Sequence of chain 40.C:
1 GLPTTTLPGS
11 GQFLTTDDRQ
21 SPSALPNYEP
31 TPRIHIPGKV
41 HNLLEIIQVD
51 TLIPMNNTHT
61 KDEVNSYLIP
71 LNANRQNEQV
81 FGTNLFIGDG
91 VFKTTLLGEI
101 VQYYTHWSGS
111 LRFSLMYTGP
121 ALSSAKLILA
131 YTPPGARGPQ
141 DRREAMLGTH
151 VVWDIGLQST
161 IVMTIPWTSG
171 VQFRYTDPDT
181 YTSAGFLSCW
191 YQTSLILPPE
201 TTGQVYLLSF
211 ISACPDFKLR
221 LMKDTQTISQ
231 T

Sequence of chain 36.C:
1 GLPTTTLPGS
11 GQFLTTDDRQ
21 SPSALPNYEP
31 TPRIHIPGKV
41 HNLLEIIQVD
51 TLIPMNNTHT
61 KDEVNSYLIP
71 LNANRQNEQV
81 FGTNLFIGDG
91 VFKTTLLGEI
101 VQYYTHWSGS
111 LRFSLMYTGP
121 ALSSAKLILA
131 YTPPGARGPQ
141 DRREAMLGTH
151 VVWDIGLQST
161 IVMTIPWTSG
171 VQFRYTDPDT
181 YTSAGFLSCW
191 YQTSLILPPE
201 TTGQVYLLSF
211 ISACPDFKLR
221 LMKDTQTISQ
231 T

The protein below binds the small molecule below.
Small molecule (SMILES): COc1cc(CC(=O)c2ccc(C#N)cc2)c([N+](=O)[O-])cc1OC

Sequence of chain 40.A:
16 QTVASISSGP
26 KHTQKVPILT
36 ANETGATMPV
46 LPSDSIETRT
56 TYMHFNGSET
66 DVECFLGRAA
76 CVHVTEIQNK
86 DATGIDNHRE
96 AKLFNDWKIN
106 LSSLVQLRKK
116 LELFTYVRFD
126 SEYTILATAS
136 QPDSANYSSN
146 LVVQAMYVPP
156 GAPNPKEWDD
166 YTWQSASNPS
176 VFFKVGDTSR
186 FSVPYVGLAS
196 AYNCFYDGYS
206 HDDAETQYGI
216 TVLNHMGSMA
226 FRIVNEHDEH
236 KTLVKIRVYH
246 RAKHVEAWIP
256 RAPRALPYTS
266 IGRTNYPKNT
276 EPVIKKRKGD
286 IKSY

Binding-site contacts:
Ligand atom O24 contacts residue TYR152 of chain 40.A at 3.5 Å (h-bond).
Ligand atom C04 contacts residue TYR128 of chain 40.A at 3.4 Å (hydrophobic).
Ligand atom C21 contacts residue TYR152 of chain 40.A at 3.6 Å (hydrophobic).
Ligand atom C14 contacts residue LEU106 of chain 40.A at 3.5 Å (hydrophobic).
Ligand atom O02 contacts residue TYR128 of chain 40.A at 3.8 Å.
Ligand atom C01 contacts residue MET224 of chain 40.A at 3.7 Å (hydrophobic).
Ligand atom C19 contacts residue TYR152 of chain 40.A at 3.9 Å (hydrophobic).
Ligand atom O02 contacts residue MET224 of chain 40.A at 3.5 Å.
Ligand atom O23 contacts residue TYR152 of chain 40.A at 3.0 Å (h-bond).
Ligand atom C07 contacts residue TYR128 of chain 40.A at 2.9 Å (hydrophobic).
Ligand atom C18 contacts residue TYR152 of chain 40.A at 3.7 Å (hydrophobic).
Ligand atom N13 contacts residue TYR197 of chain 40.A at 3.4 Å.
Ligand atom C05 contacts residue TYR128 of chain 40.A at 3.8 Å (hydrophobic).
Ligand atom C15 contacts residue TYR128 of chain 40.A at 3.1 Å (hydrophobic).
Ligand atom O23 contacts residue VAL191 of chain 40.A at 3.9 Å.
Ligand atom C17 contacts residue TYR152 of chain 40.A at 3.8 Å (hydrophobic).
Ligand atom C15 contacts residue TYR197 of chain 40.A at 3.8 Å (hydrophobic).
Ligand atom C08 contacts residue TYR128 of chain 40.A at 3.3 Å (hydrophobic).
Ligand atom C12 contacts residue TYR197 of chain 40.A at 3.5 Å (hydrophobic).
Ligand atom N13 contacts residue GOL1 of chain 40.E at 3.7 Å.
Ligand atom O20 contacts residue TYR152 of chain 40.A at 3.7 Å.
Ligand atom N22 contacts residue TYR152 of chain 40.A at 3.3 Å (h-bond).
Ligand atom O16 contacts residue TYR128 of chain 40.A at 2.9 Å (h-bond).
Ligand atom C08 contacts residue TYR197 of chain 40.A at 3.9 Å (hydrophobic).
Ligand atom C06 contacts residue TYR128 of chain 40.A at 3.4 Å (hydrophobic).
Ligand atom C11 contacts residue TYR197 of chain 40.A at 3.5 Å (hydrophobic).
Ligand atom C10 contacts residue MET221 of chain 40.A at 3.9 Å (hydrophobic).
Ligand atom C03 contacts residue TYR128 of chain 40.A at 3.7 Å (hydrophobic).
Ligand atom N22 contacts residue VAL191 of chain 40.A at 3.9 Å.
Ligand atom C09 contacts residue MET221 of chain 40.A at 3.9 Å (hydrophobic).
Ligand atom C15 contacts residue SER126 of chain 40.A at 3.5 Å.
Ligand atom C01 contacts residue TYR128 of chain 40.A at 2.9 Å (hydrophobic).
Ligand atom C10 contacts residue TYR197 of chain 40.A at 3.7 Å (hydrophobic).
Ligand atom O20 contacts residue PHE186 of chain 40.A at 3.8 Å.
Ligand atom O16 contacts residue VAL188 of chain 40.A at 3.8 Å.
Ligand atom O23 contacts residue LEU221 of chain 36.C at 3.9 Å.
Ligand atom C14 contacts residue TYR197 of chain 40.A at 3.7 Å (hydrophobic).
Ligand atom O24 contacts residue VAL191 of chain 40.A at 3.1 Å.
Ligand atom C06 contacts residue ILE104 of chain 40.A at 3.5 Å (hydrophobic).
Ligand atom C01 contacts residue PHE186 of chain 40.A at 2.8 Å (hydrophobic).